Sequence of chain 1.A:
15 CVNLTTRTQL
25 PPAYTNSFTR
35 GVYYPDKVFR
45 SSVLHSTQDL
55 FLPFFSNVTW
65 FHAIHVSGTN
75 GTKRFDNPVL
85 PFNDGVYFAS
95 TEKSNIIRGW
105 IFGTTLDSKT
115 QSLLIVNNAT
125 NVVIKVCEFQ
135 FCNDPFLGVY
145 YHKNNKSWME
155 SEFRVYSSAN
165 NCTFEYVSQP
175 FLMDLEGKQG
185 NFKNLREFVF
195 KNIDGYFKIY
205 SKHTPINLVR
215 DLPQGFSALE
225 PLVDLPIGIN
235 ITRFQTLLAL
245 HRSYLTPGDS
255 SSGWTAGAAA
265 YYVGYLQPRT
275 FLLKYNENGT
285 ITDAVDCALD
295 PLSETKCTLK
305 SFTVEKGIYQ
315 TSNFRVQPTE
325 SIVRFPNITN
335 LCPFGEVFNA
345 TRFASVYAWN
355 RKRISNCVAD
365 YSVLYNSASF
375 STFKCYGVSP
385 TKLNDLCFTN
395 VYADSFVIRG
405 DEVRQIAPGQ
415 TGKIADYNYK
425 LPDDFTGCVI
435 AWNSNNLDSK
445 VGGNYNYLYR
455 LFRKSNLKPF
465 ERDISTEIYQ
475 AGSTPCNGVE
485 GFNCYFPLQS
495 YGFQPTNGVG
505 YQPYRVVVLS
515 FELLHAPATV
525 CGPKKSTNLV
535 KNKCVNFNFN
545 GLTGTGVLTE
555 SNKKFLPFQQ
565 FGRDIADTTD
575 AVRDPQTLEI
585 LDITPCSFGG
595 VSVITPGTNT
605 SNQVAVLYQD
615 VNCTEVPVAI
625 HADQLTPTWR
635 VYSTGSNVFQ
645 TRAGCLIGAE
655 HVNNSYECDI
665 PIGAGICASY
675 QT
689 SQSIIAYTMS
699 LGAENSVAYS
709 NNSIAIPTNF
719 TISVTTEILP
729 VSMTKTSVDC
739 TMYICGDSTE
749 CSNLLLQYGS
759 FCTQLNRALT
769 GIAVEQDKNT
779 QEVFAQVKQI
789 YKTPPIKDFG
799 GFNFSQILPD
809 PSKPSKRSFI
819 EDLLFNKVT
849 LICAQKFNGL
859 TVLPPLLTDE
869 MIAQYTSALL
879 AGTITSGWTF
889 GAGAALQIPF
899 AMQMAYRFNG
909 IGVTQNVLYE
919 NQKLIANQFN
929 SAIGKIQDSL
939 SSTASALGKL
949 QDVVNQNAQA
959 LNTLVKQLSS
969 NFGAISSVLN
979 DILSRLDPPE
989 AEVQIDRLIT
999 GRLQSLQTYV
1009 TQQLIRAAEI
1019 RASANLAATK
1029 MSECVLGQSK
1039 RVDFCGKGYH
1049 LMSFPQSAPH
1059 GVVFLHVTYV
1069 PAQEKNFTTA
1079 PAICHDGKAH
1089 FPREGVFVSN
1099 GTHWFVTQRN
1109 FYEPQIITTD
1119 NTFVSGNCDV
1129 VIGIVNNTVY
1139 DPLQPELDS

Binding-site contacts:
Ligand atom C7 contacts residue ASN603 of chain 1.A at 4.2 Å.
Ligand atom C2 contacts residue ASN603 of chain 1.A at 3.4 Å.
Ligand atom O5 contacts residue ASN603 of chain 1.A at 3.8 Å.
Ligand atom C2 contacts residue THR604 of chain 1.A at 3.8 Å.
Ligand atom N2 contacts residue THR604 of chain 1.A at 3.6 Å.
Ligand atom C1 contacts residue ASN603 of chain 1.A at 3.1 Å.
Ligand atom C3 contacts residue THR604 of chain 1.A at 4.2 Å.
Ligand atom O3 contacts residue THR604 of chain 1.A at 3.4 Å.
Ligand atom C8 contacts residue GLY601 of chain 1.A at 4.4 Å.
Ligand atom N2 contacts residue ASN603 of chain 1.A at 3.1 Å (h-bond).

A small-molecule ligand and the protein it binds are described below.
Small molecule (SMILES): CC(=O)N[C@@H]1[C@@H](O)[C@H](O)[C@@H](CO)O[C@H]1O